A protein and the small-molecule ligand that binds it are described below.
Small molecule (SMILES): OC[C@H]1O[C@H](O[C@H]2[C@H](O)[C@@H](O)[C@@H](O[C@H]3[C@H](O)[C@@H](O)[C@@H](O[C@H]4[C@H](O)[C@@H](O)[C@@H](O)O[C@@H]4CO)O[C@@H]3CO)O[C@@H]2CO)[C@H](O)[C@@H](O)[C@@H]1O

Sequence of chain 1.A:
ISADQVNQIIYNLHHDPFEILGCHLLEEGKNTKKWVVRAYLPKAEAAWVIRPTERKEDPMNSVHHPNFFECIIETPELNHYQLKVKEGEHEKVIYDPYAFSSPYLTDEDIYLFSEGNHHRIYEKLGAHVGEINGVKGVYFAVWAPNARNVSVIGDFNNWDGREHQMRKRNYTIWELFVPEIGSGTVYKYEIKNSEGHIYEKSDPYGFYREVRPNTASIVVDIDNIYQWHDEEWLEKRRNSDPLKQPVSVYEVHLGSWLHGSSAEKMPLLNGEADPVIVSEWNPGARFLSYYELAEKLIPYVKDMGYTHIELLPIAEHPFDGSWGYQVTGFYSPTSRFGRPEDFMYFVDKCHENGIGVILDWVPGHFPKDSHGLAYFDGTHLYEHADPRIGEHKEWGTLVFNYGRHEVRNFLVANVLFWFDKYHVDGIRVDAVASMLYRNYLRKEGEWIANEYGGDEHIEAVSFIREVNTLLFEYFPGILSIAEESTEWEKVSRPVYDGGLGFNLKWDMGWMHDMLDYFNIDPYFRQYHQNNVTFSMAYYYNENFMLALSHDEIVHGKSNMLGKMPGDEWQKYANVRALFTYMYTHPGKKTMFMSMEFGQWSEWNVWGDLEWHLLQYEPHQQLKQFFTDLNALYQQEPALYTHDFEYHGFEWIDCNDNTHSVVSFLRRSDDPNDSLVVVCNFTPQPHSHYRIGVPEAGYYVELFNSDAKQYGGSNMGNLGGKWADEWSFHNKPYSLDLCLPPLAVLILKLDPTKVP

Binding-site contacts:
Ligand atom O3 contacts residue ASP677 of chain 1.A at 3.2 Å (salt-bridge).
Ligand atom O5 contacts residue HIS712 of chain 1.A at 3.5 Å (h-bond).
Ligand atom O5 contacts residue TYR713 of chain 1.A at 3.4 Å.
Ligand atom O2 contacts residue TYR713 of chain 1.A at 3.4 Å.
Ligand atom C2 contacts residue ARG714 of chain 1.A at 3.8 Å.
Ligand atom O2 contacts residue HIS712 of chain 1.A at 4.2 Å.
Ligand atom C6 contacts residue HIS683 of chain 1.A at 4.0 Å.
Ligand atom C1 contacts residue TYR713 of chain 1.A at 3.4 Å (hydrophobic).
Ligand atom O2 contacts residue ARG714 of chain 1.A at 2.8 Å (salt-bridge).
Ligand atom C4 contacts residue TYR713 of chain 1.A at 4.2 Å (hydrophobic).
Ligand atom C3 contacts residue HIS753 of chain 1.A at 3.9 Å.
Ligand atom O3 contacts residue ARG714 of chain 1.A at 2.8 Å (salt-bridge).
Ligand atom C1 contacts residue ASP680 of chain 1.A at 3.8 Å.
Ligand atom O5 contacts residue HIS683 of chain 1.A at 4.0 Å.
Ligand atom C1 contacts residue ASN679 of chain 1.A at 4.2 Å.
Ligand atom O2 contacts residue ASP677 of chain 1.A at 2.7 Å (salt-bridge).
Ligand atom O6 contacts residue HIS683 of chain 1.A at 3.2 Å.
Ligand atom O2 contacts residue HIS753 of chain 1.A at 3.7 Å.
Ligand atom O3 contacts residue ASN679 of chain 1.A at 3.0 Å (h-bond).
Ligand atom O2 contacts residue ASN679 of chain 1.A at 3.9 Å.
Ligand atom O3 contacts residue TYR713 of chain 1.A at 3.8 Å.
Ligand atom C5 contacts residue ASP680 of chain 1.A at 4.3 Å.
Ligand atom C6 contacts residue ASP680 of chain 1.A at 4.0 Å.
Ligand atom C2 contacts residue ASP677 of chain 1.A at 3.1 Å.
Ligand atom C2 contacts residue HIS712 of chain 1.A at 3.8 Å.
Ligand atom O3 contacts residue HIS712 of chain 1.A at 3.8 Å.
Ligand atom C3 contacts residue PHE752 of chain 1.A at 4.1 Å (hydrophobic).
Ligand atom O3 contacts residue HIS753 of chain 1.A at 2.9 Å (h-bond).
Ligand atom C2 contacts residue ASN679 of chain 1.A at 4.3 Å.
Ligand atom C2 contacts residue ASP680 of chain 1.A at 4.1 Å.
Ligand atom O6 contacts residue ASP680 of chain 1.A at 4.3 Å.
Ligand atom C3 contacts residue ARG714 of chain 1.A at 3.9 Å.
Ligand atom O3 contacts residue PHE752 of chain 1.A at 4.0 Å.
Ligand atom C3 contacts residue ASN679 of chain 1.A at 4.2 Å.
Ligand atom C2 contacts residue TYR713 of chain 1.A at 3.5 Å (hydrophobic).
Ligand atom O5 contacts residue ASP680 of chain 1.A at 3.8 Å.
Ligand atom C1 contacts residue HIS712 of chain 1.A at 3.2 Å.
Ligand atom C4 contacts residue ASP680 of chain 1.A at 3.9 Å.
Ligand atom C3 contacts residue ASP677 of chain 1.A at 3.7 Å.
Ligand atom O2 contacts residue PHE752 of chain 1.A at 3.4 Å.